Sequence of chain 3.A:
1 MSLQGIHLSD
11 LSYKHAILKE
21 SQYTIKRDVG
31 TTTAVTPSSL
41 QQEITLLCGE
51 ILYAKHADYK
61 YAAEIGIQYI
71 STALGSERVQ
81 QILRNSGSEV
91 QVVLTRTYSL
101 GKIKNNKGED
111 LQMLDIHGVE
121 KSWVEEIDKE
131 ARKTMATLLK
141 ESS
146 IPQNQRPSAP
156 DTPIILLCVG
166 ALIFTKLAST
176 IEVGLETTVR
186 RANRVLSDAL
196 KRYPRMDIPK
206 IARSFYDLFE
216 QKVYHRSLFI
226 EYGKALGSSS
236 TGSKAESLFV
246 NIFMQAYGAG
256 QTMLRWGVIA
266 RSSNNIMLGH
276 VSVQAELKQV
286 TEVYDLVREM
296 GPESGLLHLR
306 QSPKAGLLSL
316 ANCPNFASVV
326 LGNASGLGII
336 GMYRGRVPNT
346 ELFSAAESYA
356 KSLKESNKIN

Binding-site contacts:
Ligand atom CD contacts residue LYS104 of chain 3.A at 3.5 Å.
Ligand atom O contacts residue ASN106 of chain 3.A at 3.8 Å.
Ligand atom CA contacts residue ARG132 of chain 3.A at 3.6 Å.
Ligand atom C contacts residue ARG132 of chain 3.A at 3.8 Å.
Ligand atom CE1 contacts residue ARG132 of chain 3.A at 3.7 Å.
Ligand atom SD contacts residue TYR53 of chain 3.A at 3.9 Å.
Ligand atom CD1 contacts residue MET135 of chain 3.A at 3.7 Å (hydrophobic).
Ligand atom CE contacts residue MET135 of chain 3.A at 3.7 Å (hydrophobic).
Ligand atom SD contacts residue GLU50 of chain 3.A at 3.6 Å.
Ligand atom CG contacts residue LEU46 of chain 3.A at 3.8 Å (hydrophobic).
Ligand atom O contacts residue ASN106 of chain 3.A at 4.0 Å.
Ligand atom SD contacts residue PRO152 of chain 3.A at 3.5 Å.
Ligand atom NE2 contacts residue ASN105 of chain 3.A at 3.6 Å.
Ligand atom CD2 contacts residue ILE103 of chain 3.A at 3.9 Å (hydrophobic).
Ligand atom NE2 contacts residue LYS104 of chain 3.A at 2.3 Å (salt-bridge).
Ligand atom OE1 contacts residue ASN106 of chain 3.A at 3.2 Å (h-bond).
Ligand atom O contacts residue ARG132 of chain 3.A at 3.7 Å.
Ligand atom O contacts residue ARG132 of chain 3.A at 3.7 Å.
Ligand atom CD1 contacts residue ARG132 of chain 3.A at 3.7 Å.
Ligand atom CE contacts residue ARG132 of chain 3.A at 3.3 Å.
Ligand atom SD contacts residue MET135 of chain 3.A at 3.6 Å.
Ligand atom O contacts residue ASN105 of chain 3.A at 3.8 Å.
Ligand atom CB contacts residue MET135 of chain 3.A at 3.5 Å (hydrophobic).
Ligand atom CD1 contacts residue LEU111 of chain 3.A at 3.7 Å (hydrophobic).
Ligand atom CG2 contacts residue ARG132 of chain 3.A at 3.6 Å.
Ligand atom OE1 contacts residue ASN105 of chain 3.A at 3.0 Å (h-bond).
Ligand atom CG contacts residue ILE103 of chain 3.A at 3.5 Å (hydrophobic).
Ligand atom CD1 contacts residue ARG132 of chain 3.A at 3.4 Å.
Ligand atom CD contacts residue ASN105 of chain 3.A at 3.7 Å.
Ligand atom OH contacts residue LYS129 of chain 3.A at 3.6 Å.
Ligand atom CD contacts residue ASN106 of chain 3.A at 4.0 Å.
Ligand atom N contacts residue MET135 of chain 3.A at 3.8 Å.
Ligand atom CE2 contacts residue ILE103 of chain 3.A at 4.0 Å (hydrophobic).
Ligand atom CD1 contacts residue ILE103 of chain 3.A at 3.7 Å (hydrophobic).
Ligand atom CD1 contacts residue ALA136 of chain 3.A at 3.8 Å (hydrophobic).
Ligand atom CE contacts residue GLU50 of chain 3.A at 3.7 Å.
Ligand atom O contacts residue ASN106 of chain 3.A at 3.6 Å.
Ligand atom O contacts residue SER153 of chain 3.A at 3.7 Å.
Ligand atom CG contacts residue MET135 of chain 3.A at 4.0 Å (hydrophobic).
Ligand atom CB contacts residue ILE103 of chain 3.A at 3.9 Å (hydrophobic).

The protein below binds the small molecule below.
Small molecule (SMILES): CC[C@H](C)[C@H](NC(=O)[C@H](CC(C)C)NC(=O)[C@H](CCC(N)=O)NC(=O)[C@H](Cc1ccc(O)cc1)NC(=O)[C@@H](NC(=O)[C@@H](N)CC(=O)O)[C@@H](C)CC)C(=O)N[C@H](C=O)CCSC